Sequence of chain 2.D:
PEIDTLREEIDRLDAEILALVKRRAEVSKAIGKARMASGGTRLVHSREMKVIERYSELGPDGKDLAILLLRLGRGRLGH

Binding-site contacts:
Ligand atom O2 contacts residue ILE21 of chain 2.D at 3.9 Å.
Ligand atom C6 contacts residue GLU59 of chain 1.D at 4.0 Å.
Ligand atom O4 contacts residue ARG18 of chain 2.D at 3.1 Å (salt-bridge).
Ligand atom C4 contacts residue ARG46 of chain 1.D at 3.9 Å.
Ligand atom O4 contacts residue ILE42 of chain 1.D at 3.7 Å.
Ligand atom O1 contacts residue ARG35 of chain 1.D at 3.3 Å (salt-bridge).
Ligand atom O5 contacts residue LEU54 of chain 1.D at 3.4 Å.
Ligand atom O7 contacts residue ARG46 of chain 1.D at 3.1 Å (salt-bridge).
Ligand atom C9 contacts residue SER39 of chain 1.D at 3.4 Å.
Ligand atom O3 contacts residue ARG46 of chain 1.D at 3.0 Å (salt-bridge).
Ligand atom O2 contacts residue VAL62 of chain 1.D at 3.9 Å.
Ligand atom C6 contacts residue ARG85 of chain 1.D at 3.5 Å.
Ligand atom C11 contacts residue ARG18 of chain 2.D at 3.7 Å.
Ligand atom O3 contacts residue ARG18 of chain 2.D at 3.0 Å (salt-bridge).
Ligand atom O3 contacts residue ILE42 of chain 1.D at 3.8 Å.
Ligand atom C1 contacts residue LEU81 of chain 1.D at 4.0 Å (hydrophobic).
Ligand atom C11 contacts residue ARG46 of chain 1.D at 3.8 Å.
Ligand atom C3 contacts residue ARG58 of chain 1.D at 3.6 Å.
Ligand atom O2 contacts residue LEU81 of chain 1.D at 3.6 Å.
Ligand atom C2 contacts residue ARG58 of chain 1.D at 3.8 Å.
Ligand atom O2 contacts residue ARG35 of chain 1.D at 3.0 Å (salt-bridge).
Ligand atom C3 contacts residue GLU59 of chain 1.D at 3.6 Å.
Ligand atom O1 contacts residue SER39 of chain 1.D at 2.6 Å (h-bond).
Ligand atom C4 contacts residue GLU59 of chain 1.D at 3.8 Å.
Ligand atom O3 contacts residue ARG58 of chain 1.D at 4.0 Å.
Ligand atom C6 contacts residue SER39 of chain 1.D at 3.6 Å.
Ligand atom C4 contacts residue VAL55 of chain 1.D at 3.6 Å (hydrophobic).
Ligand atom O4 contacts residue ARG58 of chain 1.D at 3.7 Å.
Ligand atom C1 contacts residue SER39 of chain 1.D at 3.6 Å.
Ligand atom C10 contacts residue SER39 of chain 1.D at 3.2 Å.
Ligand atom C10 contacts residue LEU81 of chain 1.D at 3.4 Å (hydrophobic).
Ligand atom C5 contacts residue ARG46 of chain 1.D at 3.8 Å.
Ligand atom C2 contacts residue LEU81 of chain 1.D at 3.9 Å (hydrophobic).
Ligand atom O5 contacts residue VAL55 of chain 1.D at 2.9 Å (h-bond).
Ligand atom C10 contacts residue ARG35 of chain 1.D at 3.7 Å.
Ligand atom O5 contacts residue GLU59 of chain 1.D at 2.7 Å (salt-bridge).
Ligand atom O1 contacts residue LEU81 of chain 1.D at 3.5 Å.
Ligand atom C8 contacts residue ILE42 of chain 1.D at 3.6 Å (hydrophobic).
Ligand atom C8 contacts residue ARG46 of chain 1.D at 4.0 Å.
Ligand atom C11 contacts residue ILE42 of chain 1.D at 3.5 Å (hydrophobic).

Sequence of chain 1.D:
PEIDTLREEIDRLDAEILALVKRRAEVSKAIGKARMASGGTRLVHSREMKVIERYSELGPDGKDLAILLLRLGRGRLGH

A protein and the small-molecule ligand that binds it are described below.
Small molecule (SMILES): O=C(O)[C@@H]1C[C@]2(C(=O)O)C=C[C@@H](O)[C@@H](C2)O1